Binding-site contacts:
Ligand atom N1 contacts residue TRP113 of chain 1.B at 4.3 Å.
Ligand atom C6 contacts residue TRP99 of chain 1.B at 3.8 Å (hydrophobic).
Ligand atom N1 contacts residue VAL37 of chain 1.B at 3.8 Å.
Ligand atom C5 contacts residue VAL94 of chain 1.A at 3.7 Å (hydrophobic).
Ligand atom O1 contacts residue ASN39 of chain 1.A at 3.0 Å (h-bond).
Ligand atom O5 contacts residue TRP99 of chain 1.B at 3.9 Å.
Ligand atom C7 contacts residue TYR101 of chain 1.A at 3.5 Å (hydrophobic).
Ligand atom C4 contacts residue TRP99 of chain 1.B at 3.7 Å (hydrophobic).
Ligand atom O4 contacts residue TRP99 of chain 1.B at 3.6 Å.
Ligand atom C3 contacts residue TYR101 of chain 1.A at 4.2 Å (hydrophobic).
Ligand atom C2 contacts residue ACT1 of chain 1.K at 3.6 Å.
Ligand atom C1 contacts residue TYR101 of chain 1.A at 3.6 Å (hydrophobic).
Ligand atom C3 contacts residue TRP47 of chain 1.B at 4.0 Å (hydrophobic).
Ligand atom C7 contacts residue GLN95 of chain 1.A at 3.8 Å.
Ligand atom O4 contacts residue VAL37 of chain 1.B at 3.8 Å.
Ligand atom C2 contacts residue HIS35 of chain 1.B at 4.0 Å.
Ligand atom C3 contacts residue HIS35 of chain 1.B at 3.5 Å.
Ligand atom C7 contacts residue GLY96 of chain 1.A at 3.2 Å.
Ligand atom C1 contacts residue ACT1 of chain 1.K at 4.0 Å.
Ligand atom O1 contacts residue TRP99 of chain 1.B at 4.2 Å.
Ligand atom O1 contacts residue ACT1 of chain 1.K at 2.7 Å (h-bond).
Ligand atom O5 contacts residue VAL37 of chain 1.B at 3.5 Å.
Ligand atom C1 contacts residue TRP99 of chain 1.B at 3.9 Å (hydrophobic).
Ligand atom C2 contacts residue TYR101 of chain 1.A at 3.4 Å (hydrophobic).
Ligand atom C6 contacts residue TYR101 of chain 1.A at 4.2 Å (hydrophobic).
Ligand atom C3 contacts residue TRP99 of chain 1.B at 3.5 Å (hydrophobic).
Ligand atom C6 contacts residue VAL94 of chain 1.A at 3.3 Å (hydrophobic).
Ligand atom O5 contacts residue TRP113 of chain 1.B at 3.4 Å.
Ligand atom O1 contacts residue GLN95 of chain 1.A at 3.9 Å.
Ligand atom C2 contacts residue TRP99 of chain 1.B at 3.4 Å (hydrophobic).
Ligand atom C5 contacts residue TRP99 of chain 1.B at 3.8 Å (hydrophobic).
Ligand atom N1 contacts residue TRP99 of chain 1.B at 3.6 Å.
Ligand atom C4 contacts residue TRP47 of chain 1.B at 4.1 Å (hydrophobic).
Ligand atom O5 contacts residue PHE103 of chain 1.A at 3.7 Å.
Ligand atom O4 contacts residue THR97 of chain 1.B at 3.2 Å.
Ligand atom O4 contacts residue HIS35 of chain 1.B at 3.8 Å.
Ligand atom C5 contacts residue PHE103 of chain 1.A at 4.1 Å (hydrophobic).
Ligand atom C7 contacts residue ACT1 of chain 1.K at 3.4 Å.
Ligand atom O1 contacts residue GLY96 of chain 1.A at 3.2 Å.
Ligand atom O4 contacts residue TRP113 of chain 1.B at 4.2 Å.

Sequence of chain 1.A:
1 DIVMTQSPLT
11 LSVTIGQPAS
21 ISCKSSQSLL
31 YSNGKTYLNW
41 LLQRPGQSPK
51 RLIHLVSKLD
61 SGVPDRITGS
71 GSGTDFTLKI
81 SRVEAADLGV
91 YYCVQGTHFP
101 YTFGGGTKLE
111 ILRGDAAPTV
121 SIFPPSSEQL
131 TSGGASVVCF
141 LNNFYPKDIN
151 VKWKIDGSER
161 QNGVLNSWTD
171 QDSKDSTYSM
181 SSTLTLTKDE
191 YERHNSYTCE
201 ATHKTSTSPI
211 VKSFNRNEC

Sequence of chain 1.B:
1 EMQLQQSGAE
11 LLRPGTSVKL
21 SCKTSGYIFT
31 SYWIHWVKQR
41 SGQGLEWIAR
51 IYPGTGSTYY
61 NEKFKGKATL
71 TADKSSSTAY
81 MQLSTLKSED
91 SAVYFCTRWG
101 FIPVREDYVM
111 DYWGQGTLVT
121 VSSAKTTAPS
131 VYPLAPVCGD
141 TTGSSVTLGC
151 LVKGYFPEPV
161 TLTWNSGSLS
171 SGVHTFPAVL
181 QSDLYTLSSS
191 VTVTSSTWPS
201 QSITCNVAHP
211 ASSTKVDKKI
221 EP

This protein binds this small molecule.
Small molecule (SMILES): O=[N+]([O-])c1ccc(CO)cc1